The protein below binds the small molecule below.
Small molecule (SMILES): Cc1ccc(CNC(=O)[C@H](CCc2ccccc2)NC(=O)[C@H](Cc2nc(C(C)(C)C)no2)NC(=O)c2cc(C)on2)cc1

Binding-site contacts:
Ligand atom C15 contacts residue GLY47 of chain 1.Y at 3.6 Å.
Ligand atom N38 contacts residue ALA27 of chain 1.Y at 3.7 Å.
Ligand atom C16 contacts residue LYS33 of chain 1.Y at 3.7 Å.
Ligand atom C22 contacts residue VAL31 of chain 1.Y at 3.9 Å (hydrophobic).
Ligand atom C25 contacts residue SER96 of chain 1.Y at 3.4 Å.
Ligand atom N4 contacts residue ASP126 of chain 1.Z at 3.4 Å (salt-bridge).
Ligand atom N11 contacts residue MES1 of chain 1.PA at 3.9 Å.
Ligand atom C17 contacts residue ALA20 of chain 1.Y at 3.8 Å (hydrophobic).
Ligand atom C17 contacts residue ALA49 of chain 1.Y at 3.6 Å (hydrophobic).
Ligand atom C7 contacts residue GLY47 of chain 1.Y at 3.7 Å.
Ligand atom C25 contacts residue GLY48 of chain 1.Y at 3.8 Å.
Ligand atom O29 contacts residue PRO127 of chain 1.Z at 3.9 Å.
Ligand atom C5 contacts residue THR21 of chain 1.Y at 3.6 Å.
Ligand atom C3 contacts residue THR21 of chain 1.Y at 3.5 Å.
Ligand atom C18 contacts residue ALA49 of chain 1.Y at 3.4 Å (hydrophobic).
Ligand atom C9 contacts residue THR21 of chain 1.Y at 3.6 Å.
Ligand atom O29 contacts residue VAL128 of chain 1.Z at 3.5 Å.
Ligand atom O6 contacts residue ALA49 of chain 1.Y at 3.2 Å (h-bond).
Ligand atom O39 contacts residue ALA27 of chain 1.Y at 3.4 Å.
Ligand atom C7 contacts residue THR21 of chain 1.Y at 3.6 Å.
Ligand atom C41 contacts residue HIS108 of chain 1.Z at 3.9 Å.
Ligand atom C18 contacts residue VAL31 of chain 1.Y at 3.3 Å (hydrophobic).
Ligand atom C24 contacts residue SER96 of chain 1.Y at 3.5 Å.
Ligand atom C26 contacts residue GLY48 of chain 1.Y at 3.8 Å.
Ligand atom C19 contacts residue VAL31 of chain 1.Y at 3.6 Å (hydrophobic).
Ligand atom N8 contacts residue THR21 of chain 1.Y at 2.7 Å (h-bond).
Ligand atom N36 contacts residue ASP126 of chain 1.Z at 3.9 Å.
Ligand atom C22 contacts residue MET45 of chain 1.Y at 3.8 Å (hydrophobic).
Ligand atom C24 contacts residue GLY48 of chain 1.Y at 3.9 Å.
Ligand atom C2 contacts residue ASP126 of chain 1.Z at 3.9 Å.
Ligand atom N11 contacts residue GLY47 of chain 1.Y at 2.8 Å (h-bond).
Ligand atom O14 contacts residue THR21 of chain 1.Y at 3.0 Å (h-bond).
Ligand atom N30 contacts residue VAL128 of chain 1.Z at 3.5 Å.
Ligand atom C22 contacts residue GLN53 of chain 1.Y at 3.8 Å.
Ligand atom C19 contacts residue ALA49 of chain 1.Y at 3.8 Å (hydrophobic).
Ligand atom C15 contacts residue THR1 of chain 1.Y at 3.0 Å.
Ligand atom C15 contacts residue LYS33 of chain 1.Y at 3.8 Å.
Ligand atom O14 contacts residue ALA20 of chain 1.Y at 3.1 Å.
Ligand atom N30 contacts residue ASP126 of chain 1.Z at 3.5 Å (salt-bridge).
Ligand atom C10 contacts residue GLY47 of chain 1.Y at 3.7 Å.

Sequence of chain 1.Y:
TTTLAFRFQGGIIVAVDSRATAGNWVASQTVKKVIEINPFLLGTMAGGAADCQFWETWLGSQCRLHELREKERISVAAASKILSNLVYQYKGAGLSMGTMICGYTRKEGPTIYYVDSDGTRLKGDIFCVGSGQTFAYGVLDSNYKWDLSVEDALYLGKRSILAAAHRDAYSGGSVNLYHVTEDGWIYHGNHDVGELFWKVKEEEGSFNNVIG

Sequence of chain 1.Z:
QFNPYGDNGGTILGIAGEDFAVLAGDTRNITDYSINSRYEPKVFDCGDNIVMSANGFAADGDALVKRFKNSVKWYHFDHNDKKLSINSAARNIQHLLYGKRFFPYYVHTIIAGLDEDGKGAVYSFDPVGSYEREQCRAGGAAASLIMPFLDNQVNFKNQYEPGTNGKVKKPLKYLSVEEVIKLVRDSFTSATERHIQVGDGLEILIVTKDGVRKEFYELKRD